A small-molecule ligand and the protein it binds are described below.
Small molecule (SMILES): CC(C)(O)C#N

Sequence of chain 1.C:
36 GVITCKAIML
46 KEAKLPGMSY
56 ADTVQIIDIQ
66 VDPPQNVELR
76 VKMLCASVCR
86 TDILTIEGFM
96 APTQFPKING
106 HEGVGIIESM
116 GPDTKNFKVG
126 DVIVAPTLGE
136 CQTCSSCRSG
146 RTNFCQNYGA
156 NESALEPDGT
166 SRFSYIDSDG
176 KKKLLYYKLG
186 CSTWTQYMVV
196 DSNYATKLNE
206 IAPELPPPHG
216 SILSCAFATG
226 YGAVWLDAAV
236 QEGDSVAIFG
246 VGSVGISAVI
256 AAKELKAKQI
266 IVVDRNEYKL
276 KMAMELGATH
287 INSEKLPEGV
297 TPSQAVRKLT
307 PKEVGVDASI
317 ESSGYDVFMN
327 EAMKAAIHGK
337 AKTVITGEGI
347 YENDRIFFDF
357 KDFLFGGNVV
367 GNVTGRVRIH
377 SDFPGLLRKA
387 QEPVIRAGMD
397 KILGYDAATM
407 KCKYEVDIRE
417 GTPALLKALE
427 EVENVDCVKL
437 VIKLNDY

Binding-site contacts:
Ligand atom C3 contacts residue GLU344 of chain 1.C at 3.7 Å.
Ligand atom C1 contacts residue GLU344 of chain 1.C at 3.6 Å.
Ligand atom C3 contacts residue PHE361 of chain 1.D at 3.9 Å (hydrophobic).
Ligand atom C1 contacts residue NAD1 of chain 1.TA at 4.4 Å.
Ligand atom C4 contacts residue GLU344 of chain 1.C at 3.1 Å.
Ligand atom N5 contacts residue HIS106 of chain 1.C at 3.2 Å (h-bond).
Ligand atom C1 contacts residue THR86 of chain 1.C at 4.1 Å.
Ligand atom O6 contacts residue PHE361 of chain 1.D at 4.1 Å.
Ligand atom C3 contacts residue VAL369 of chain 1.C at 3.9 Å (hydrophobic).
Ligand atom O6 contacts residue THR86 of chain 1.C at 3.5 Å.
Ligand atom C4 contacts residue NAD1 of chain 1.TA at 3.9 Å.
Ligand atom N5 contacts residue NAD1 of chain 1.TA at 3.4 Å.
Ligand atom N5 contacts residue CYS220 of chain 1.C at 3.7 Å.
Ligand atom N5 contacts residue ZN1 of chain 1.VA at 2.4 Å.
Ligand atom N5 contacts residue GLU344 of chain 1.C at 3.2 Å (salt-bridge).
Ligand atom O6 contacts residue PHE94 of chain 1.C at 4.5 Å.
Ligand atom C3 contacts residue NAD1 of chain 1.TA at 3.5 Å.
Ligand atom C4 contacts residue THR86 of chain 1.C at 3.6 Å.
Ligand atom C2 contacts residue THR132 of chain 1.C at 3.2 Å.
Ligand atom O6 contacts residue GLU344 of chain 1.C at 2.7 Å (salt-bridge).
Ligand atom N5 contacts residue CYS84 of chain 1.C at 3.8 Å.
Ligand atom C2 contacts residue LEU184 of chain 1.C at 3.8 Å (hydrophobic).
Ligand atom C4 contacts residue ZN1 of chain 1.VA at 3.4 Å.
Ligand atom C2 contacts residue HIS106 of chain 1.C at 4.2 Å.
Ligand atom C4 contacts residue HIS106 of chain 1.C at 3.7 Å.
Ligand atom N5 contacts residue THR86 of chain 1.C at 3.4 Å.

Sequence of chain 1.D:
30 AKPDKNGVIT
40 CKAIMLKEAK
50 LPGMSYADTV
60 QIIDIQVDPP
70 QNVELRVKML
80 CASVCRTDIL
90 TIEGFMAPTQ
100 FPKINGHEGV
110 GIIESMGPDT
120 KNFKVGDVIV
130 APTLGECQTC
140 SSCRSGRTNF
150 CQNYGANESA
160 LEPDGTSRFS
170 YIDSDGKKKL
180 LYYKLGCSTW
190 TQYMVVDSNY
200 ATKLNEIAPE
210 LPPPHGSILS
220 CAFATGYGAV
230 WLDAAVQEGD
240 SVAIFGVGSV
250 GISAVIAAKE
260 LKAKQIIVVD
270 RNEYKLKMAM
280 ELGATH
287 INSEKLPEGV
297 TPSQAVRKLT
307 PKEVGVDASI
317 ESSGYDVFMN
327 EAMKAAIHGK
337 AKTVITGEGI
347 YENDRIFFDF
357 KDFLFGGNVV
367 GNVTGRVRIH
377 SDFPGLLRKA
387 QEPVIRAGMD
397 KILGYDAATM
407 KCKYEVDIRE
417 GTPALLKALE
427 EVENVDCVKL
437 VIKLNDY